Sequence of chain 1.A:
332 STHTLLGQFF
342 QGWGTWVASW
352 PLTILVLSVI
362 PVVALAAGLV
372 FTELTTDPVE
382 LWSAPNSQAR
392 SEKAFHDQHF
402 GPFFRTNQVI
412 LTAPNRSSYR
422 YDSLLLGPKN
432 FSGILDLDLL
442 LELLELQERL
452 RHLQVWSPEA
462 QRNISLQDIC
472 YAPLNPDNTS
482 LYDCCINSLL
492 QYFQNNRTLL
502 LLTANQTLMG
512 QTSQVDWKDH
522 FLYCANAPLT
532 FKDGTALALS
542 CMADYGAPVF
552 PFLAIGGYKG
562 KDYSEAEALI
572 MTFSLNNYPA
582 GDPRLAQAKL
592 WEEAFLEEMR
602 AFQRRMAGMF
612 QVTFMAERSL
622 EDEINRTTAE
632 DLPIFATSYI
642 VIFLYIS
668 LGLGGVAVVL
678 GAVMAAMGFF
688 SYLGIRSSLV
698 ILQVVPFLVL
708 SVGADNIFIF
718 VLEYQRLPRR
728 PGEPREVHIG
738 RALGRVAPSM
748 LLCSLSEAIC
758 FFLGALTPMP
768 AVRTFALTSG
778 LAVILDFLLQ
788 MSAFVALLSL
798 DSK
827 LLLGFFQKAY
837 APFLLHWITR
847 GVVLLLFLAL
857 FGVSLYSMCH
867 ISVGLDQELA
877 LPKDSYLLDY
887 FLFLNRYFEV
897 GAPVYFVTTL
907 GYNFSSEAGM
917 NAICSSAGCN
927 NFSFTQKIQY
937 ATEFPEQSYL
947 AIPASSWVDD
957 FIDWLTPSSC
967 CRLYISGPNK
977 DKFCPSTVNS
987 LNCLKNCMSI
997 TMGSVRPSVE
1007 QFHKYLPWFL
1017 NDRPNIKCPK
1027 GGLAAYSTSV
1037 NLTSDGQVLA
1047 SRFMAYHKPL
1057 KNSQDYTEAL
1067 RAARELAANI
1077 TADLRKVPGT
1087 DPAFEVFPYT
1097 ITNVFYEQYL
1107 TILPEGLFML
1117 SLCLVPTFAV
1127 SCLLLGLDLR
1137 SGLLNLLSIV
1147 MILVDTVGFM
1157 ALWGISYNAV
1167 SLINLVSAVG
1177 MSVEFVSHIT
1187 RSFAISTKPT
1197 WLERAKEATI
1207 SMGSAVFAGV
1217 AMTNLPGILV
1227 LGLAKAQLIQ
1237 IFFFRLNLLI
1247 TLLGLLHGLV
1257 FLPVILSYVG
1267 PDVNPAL

Binding-site contacts:
Ligand atom C15 contacts residue LEU1158 of chain 1.A at 3.5 Å (hydrophobic).
Ligand atom C2 contacts residue LEU1248 of chain 1.A at 4.1 Å (hydrophobic).
Ligand atom C19 contacts residue LEU1245 of chain 1.A at 4.0 Å (hydrophobic).
Ligand atom O1 contacts residue LEU1248 of chain 1.A at 3.1 Å.
Ligand atom C6 contacts residue PHE1155 of chain 1.A at 3.9 Å (hydrophobic).
Ligand atom C19 contacts residue TRP1159 of chain 1.A at 3.4 Å (hydrophobic).
Ligand atom C16 contacts residue LEU1158 of chain 1.A at 4.4 Å (hydrophobic).
Ligand atom C5 contacts residue PHE1155 of chain 1.A at 4.3 Å (hydrophobic).
Ligand atom C7 contacts residue LEU1158 of chain 1.A at 4.3 Å (hydrophobic).
Ligand atom C4 contacts residue PHE1155 of chain 1.A at 3.7 Å (hydrophobic).
Ligand atom C18 contacts residue TRP1159 of chain 1.A at 3.2 Å (hydrophobic).
Ligand atom C3 contacts residue LEU1248 of chain 1.A at 4.1 Å (hydrophobic).
Ligand atom C4 contacts residue LEU1245 of chain 1.A at 4.2 Å (hydrophobic).

The protein below binds the small molecule below.
Small molecule (SMILES): CC(C)CCC[C@@H](C)[C@H]1CC[C@H]2[C@@H]3CC=C4C[C@@H](O)CC[C@]4(C)[C@H]3CC[C@]12C